This protein binds this small molecule.
Small molecule (SMILES): CC(=O)N[C@@H]1[C@@H](O)[C@H](O)[C@@H](CO)O[C@H]1O

Sequence of chain 1.C:
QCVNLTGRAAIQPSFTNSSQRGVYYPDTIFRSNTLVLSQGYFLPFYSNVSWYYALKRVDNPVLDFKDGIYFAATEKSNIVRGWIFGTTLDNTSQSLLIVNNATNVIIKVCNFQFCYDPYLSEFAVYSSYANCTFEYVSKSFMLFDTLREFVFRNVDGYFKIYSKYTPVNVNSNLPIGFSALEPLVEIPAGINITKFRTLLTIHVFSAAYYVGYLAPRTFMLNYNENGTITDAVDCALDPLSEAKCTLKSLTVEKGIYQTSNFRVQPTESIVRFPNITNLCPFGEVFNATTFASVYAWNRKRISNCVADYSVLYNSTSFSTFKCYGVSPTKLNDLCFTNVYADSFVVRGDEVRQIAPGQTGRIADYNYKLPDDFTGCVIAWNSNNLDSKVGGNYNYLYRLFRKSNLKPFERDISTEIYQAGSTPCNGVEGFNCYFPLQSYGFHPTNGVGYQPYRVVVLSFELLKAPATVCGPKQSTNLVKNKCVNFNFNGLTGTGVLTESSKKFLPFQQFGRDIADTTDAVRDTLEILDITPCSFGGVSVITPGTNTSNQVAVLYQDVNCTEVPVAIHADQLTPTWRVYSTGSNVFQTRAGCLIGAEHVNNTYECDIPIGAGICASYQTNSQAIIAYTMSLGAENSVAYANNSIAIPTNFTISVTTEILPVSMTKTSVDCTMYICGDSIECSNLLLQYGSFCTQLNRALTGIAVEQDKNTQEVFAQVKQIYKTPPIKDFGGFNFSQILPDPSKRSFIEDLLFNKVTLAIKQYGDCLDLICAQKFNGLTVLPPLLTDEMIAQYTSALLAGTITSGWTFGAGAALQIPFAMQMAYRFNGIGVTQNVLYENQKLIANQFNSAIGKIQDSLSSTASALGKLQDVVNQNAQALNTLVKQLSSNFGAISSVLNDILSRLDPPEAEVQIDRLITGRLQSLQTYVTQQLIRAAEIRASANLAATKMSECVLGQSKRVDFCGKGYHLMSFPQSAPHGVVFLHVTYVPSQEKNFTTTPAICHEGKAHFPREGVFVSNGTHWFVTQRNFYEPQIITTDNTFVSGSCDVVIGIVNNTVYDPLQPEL

Binding-site contacts:
Ligand atom C8 contacts residue ILE1124 of chain 1.C at 4.4 Å (hydrophobic).
Ligand atom C4 contacts residue ASN1126 of chain 1.C at 4.2 Å.
Ligand atom C2 contacts residue ASN1126 of chain 1.C at 2.4 Å.
Ligand atom N2 contacts residue ASN1126 of chain 1.C at 2.9 Å (h-bond).
Ligand atom C5 contacts residue ASN1126 of chain 1.C at 3.7 Å.
Ligand atom O7 contacts residue ASN1126 of chain 1.C at 4.2 Å.
Ligand atom C7 contacts residue ASN1126 of chain 1.C at 3.8 Å.
Ligand atom C3 contacts residue ASN1126 of chain 1.C at 3.8 Å.
Ligand atom C1 contacts residue ASN1126 of chain 1.C at 1.4 Å.
Ligand atom O5 contacts residue ASN1126 of chain 1.C at 2.4 Å (h-bond).